Binding-site contacts:
Ligand atom C27 contacts residue ILE85 of chain 1.A at 3.8 Å (hydrophobic).
Ligand atom C20 contacts residue ASP169 of chain 1.A at 3.7 Å.
Ligand atom N3 contacts residue GLU72 of chain 1.A at 3.0 Å (salt-bridge).
Ligand atom C contacts residue TYR36 of chain 1.A at 3.4 Å (hydrophobic).
Ligand atom O1 contacts residue LEU168 of chain 1.A at 3.6 Å.
Ligand atom O2 contacts residue PHE170 of chain 1.A at 3.7 Å.
Ligand atom C6 contacts residue THR107 of chain 1.A at 3.8 Å.
Ligand atom C3 contacts residue MET110 of chain 1.A at 3.7 Å (hydrophobic).
Ligand atom N5 contacts residue TYR36 of chain 1.A at 3.2 Å.
Ligand atom C29 contacts residue ILE142 of chain 1.A at 3.8 Å (hydrophobic).
Ligand atom C6 contacts residue HIS108 of chain 1.A at 3.3 Å.
Ligand atom C contacts residue ALA112 of chain 1.A at 3.7 Å (hydrophobic).
Ligand atom C18 contacts residue GLU72 of chain 1.A at 3.8 Å.
Ligand atom C6 contacts residue ALA52 of chain 1.A at 3.5 Å (hydrophobic).
Ligand atom O1 contacts residue ASP169 of chain 1.A at 2.8 Å (salt-bridge).
Ligand atom C10 contacts residue THR107 of chain 1.A at 3.6 Å.
Ligand atom C19 contacts residue GLU72 of chain 1.A at 3.5 Å.
Ligand atom C18 contacts residue ASP169 of chain 1.A at 3.6 Å.
Ligand atom C8 contacts residue ALA52 of chain 1.A at 3.6 Å (hydrophobic).
Ligand atom N1 contacts residue HIS108 of chain 1.A at 3.8 Å.
Ligand atom N1 contacts residue MET110 of chain 1.A at 2.9 Å (h-bond).
Ligand atom C5 contacts residue MET110 of chain 1.A at 3.3 Å (hydrophobic).
Ligand atom C15 contacts residue GLU72 of chain 1.A at 3.2 Å.
Ligand atom N3 contacts residue ASP169 of chain 1.A at 3.5 Å (salt-bridge).
Ligand atom C17 contacts residue ASP169 of chain 1.A at 3.2 Å.
Ligand atom N2 contacts residue ALA52 of chain 1.A at 3.6 Å.
Ligand atom O contacts residue GLU72 of chain 1.A at 3.4 Å.
Ligand atom N1 contacts residue LEU109 of chain 1.A at 3.8 Å.
Ligand atom O1 contacts residue ILE85 of chain 1.A at 3.8 Å.
Ligand atom C28 contacts residue ILE167 of chain 1.A at 3.8 Å (hydrophobic).
Ligand atom C contacts residue GLY111 of chain 1.A at 3.8 Å.
Ligand atom N2 contacts residue THR107 of chain 1.A at 3.0 Å (h-bond).
Ligand atom C1 contacts residue TYR36 of chain 1.A at 3.4 Å (hydrophobic).
Ligand atom O2 contacts residue VAL39 of chain 1.A at 3.5 Å.
Ligand atom N4 contacts residue GLU72 of chain 1.A at 3.7 Å.
Ligand atom C19 contacts residue ASP169 of chain 1.A at 3.8 Å.
Ligand atom C16 contacts residue LYS54 of chain 1.A at 3.8 Å.
Ligand atom N4 contacts residue ASP169 of chain 1.A at 2.9 Å (salt-bridge).
Ligand atom C9 contacts residue ALA52 of chain 1.A at 3.8 Å (hydrophobic).
Ligand atom C4 contacts residue MET110 of chain 1.A at 3.2 Å (hydrophobic).

Sequence of chain 1.A:
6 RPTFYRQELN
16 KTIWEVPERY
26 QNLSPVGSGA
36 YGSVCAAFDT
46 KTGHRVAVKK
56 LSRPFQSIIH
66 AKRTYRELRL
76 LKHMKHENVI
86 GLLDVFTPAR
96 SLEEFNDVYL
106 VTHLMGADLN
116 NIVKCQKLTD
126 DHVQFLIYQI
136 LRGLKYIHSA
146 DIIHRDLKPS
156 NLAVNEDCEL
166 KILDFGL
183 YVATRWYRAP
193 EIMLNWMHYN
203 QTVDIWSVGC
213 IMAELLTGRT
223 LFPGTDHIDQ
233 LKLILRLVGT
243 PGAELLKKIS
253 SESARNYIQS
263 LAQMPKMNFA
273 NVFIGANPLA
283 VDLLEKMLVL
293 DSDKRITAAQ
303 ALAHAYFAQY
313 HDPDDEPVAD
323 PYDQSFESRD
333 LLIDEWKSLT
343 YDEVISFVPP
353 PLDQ

A protein and the small-molecule ligand that binds it are described below.
Small molecule (SMILES): CCNC(=O)[C@H](CCC1CCCCC1)NC(=O)c1ccc(CNC(=O)c2cnn(-c3ccccc3)c2N)cc1